Sequence of chain 1.A:
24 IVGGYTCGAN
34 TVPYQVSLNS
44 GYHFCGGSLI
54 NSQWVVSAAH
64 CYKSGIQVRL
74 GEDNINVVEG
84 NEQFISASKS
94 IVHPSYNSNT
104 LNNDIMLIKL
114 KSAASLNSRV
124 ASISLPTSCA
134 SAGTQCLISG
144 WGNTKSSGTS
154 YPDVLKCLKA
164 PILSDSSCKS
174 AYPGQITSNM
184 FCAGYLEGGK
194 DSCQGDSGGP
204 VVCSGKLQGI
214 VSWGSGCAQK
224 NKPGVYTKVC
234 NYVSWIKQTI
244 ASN

Binding-site contacts:
Ligand atom C8 contacts residue TRP216 of chain 1.A at 3.9 Å (hydrophobic).
Ligand atom N2 contacts residue SER200 of chain 1.A at 3.3 Å (h-bond).
Ligand atom N3 contacts residue ASP194 of chain 1.A at 3.0 Å (salt-bridge).
Ligand atom C14 contacts residue GLY217 of chain 1.A at 3.5 Å.
Ligand atom C13 contacts residue TRP216 of chain 1.A at 3.8 Å (hydrophobic).
Ligand atom O contacts residue GLN197 of chain 1.A at 3.7 Å.
Ligand atom N2 contacts residue HIS63 of chain 1.A at 4.1 Å.
Ligand atom N3 contacts residue SER195 of chain 1.A at 3.2 Å (h-bond).
Ligand atom C11 contacts residue CYS196 of chain 1.A at 3.7 Å (hydrophobic).
Ligand atom C7 contacts residue GLY217 of chain 1.A at 3.1 Å.
Ligand atom C1 contacts residue GLY217 of chain 1.A at 3.4 Å.
Ligand atom N3 contacts residue GLY219 of chain 1.A at 3.7 Å.
Ligand atom C17 contacts residue HIS63 of chain 1.A at 3.4 Å.
Ligand atom C14 contacts residue TRP216 of chain 1.A at 3.7 Å (hydrophobic).
Ligand atom N3 contacts residue GLY227 of chain 1.A at 3.6 Å.
Ligand atom C9 contacts residue SER215 of chain 1.A at 3.6 Å.
Ligand atom O1 contacts residue TRP216 of chain 1.A at 3.2 Å.
Ligand atom C contacts residue GLY217 of chain 1.A at 3.7 Å.
Ligand atom N contacts residue GLY217 of chain 1.A at 3.0 Å (h-bond).
Ligand atom N2 contacts residue SER215 of chain 1.A at 2.9 Å (h-bond).
Ligand atom N4 contacts residue SER195 of chain 1.A at 2.7 Å (h-bond).
Ligand atom C10 contacts residue SER215 of chain 1.A at 3.7 Å.
Ligand atom C11 contacts residue SER215 of chain 1.A at 3.9 Å.
Ligand atom C13 contacts residue GLY217 of chain 1.A at 3.7 Å.
Ligand atom C16 contacts residue SER195 of chain 1.A at 3.4 Å.
Ligand atom C16 contacts residue VAL214 of chain 1.A at 3.6 Å (hydrophobic).
Ligand atom C7 contacts residue TRP216 of chain 1.A at 3.9 Å (hydrophobic).
Ligand atom C2 contacts residue GLY217 of chain 1.A at 3.6 Å.
Ligand atom C15 contacts residue GLY219 of chain 1.A at 3.9 Å.
Ligand atom C15 contacts residue TRP216 of chain 1.A at 3.8 Å (hydrophobic).
Ligand atom N4 contacts residue CYS196 of chain 1.A at 3.5 Å (h-bond).
Ligand atom O1 contacts residue GLY217 of chain 1.A at 3.1 Å (h-bond).
Ligand atom N2 contacts residue TRP216 of chain 1.A at 3.9 Å.
Ligand atom C11 contacts residue SER200 of chain 1.A at 3.3 Å.
Ligand atom C16 contacts residue CYS196 of chain 1.A at 3.6 Å (hydrophobic).
Ligand atom C10 contacts residue SER200 of chain 1.A at 3.9 Å.
Ligand atom C14 contacts residue GLY219 of chain 1.A at 3.4 Å.
Ligand atom C15 contacts residue SER195 of chain 1.A at 3.3 Å.
Ligand atom C12 contacts residue CYS196 of chain 1.A at 3.8 Å (hydrophobic).
Ligand atom C1 contacts residue TRP216 of chain 1.A at 4.0 Å (hydrophobic).

This small molecule binds to this protein.
Small molecule (SMILES): Nc1ccc(CNC(=O)[C@@H]2CCCN2C(=O)[C@H](N)Cc2ccccc2)cn1